Sequence of chain 1.C:
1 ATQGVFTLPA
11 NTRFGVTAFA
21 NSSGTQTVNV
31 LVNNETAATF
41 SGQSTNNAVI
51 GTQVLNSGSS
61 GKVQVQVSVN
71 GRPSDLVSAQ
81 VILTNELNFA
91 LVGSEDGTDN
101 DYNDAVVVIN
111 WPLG

Sequence of chain 1.A:
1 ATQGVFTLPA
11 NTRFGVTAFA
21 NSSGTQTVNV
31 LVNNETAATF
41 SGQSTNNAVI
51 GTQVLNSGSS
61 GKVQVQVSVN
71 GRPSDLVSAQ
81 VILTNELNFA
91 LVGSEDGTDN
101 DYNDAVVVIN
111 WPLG

Binding-site contacts:
Ligand atom C3 contacts residue CA1 of chain 1.I at 3.3 Å.
Ligand atom O3 contacts residue ASP104 of chain 1.A at 3.0 Å (salt-bridge).
Ligand atom O3 contacts residue CA1 of chain 1.I at 2.4 Å.
Ligand atom C5 contacts residue SER23 of chain 1.A at 3.7 Å.
Ligand atom O4 contacts residue ASP104 of chain 1.A at 3.3 Å (salt-bridge).
Ligand atom O2 contacts residue CA1 of chain 1.J at 2.5 Å.
Ligand atom C5 contacts residue SER22 of chain 1.A at 3.6 Å.
Ligand atom O2 contacts residue GLY114 of chain 1.C at 2.5 Å (h-bond).
Ligand atom C1M contacts residue GLY114 of chain 1.C at 3.6 Å.
Ligand atom O4 contacts residue ASP96 of chain 1.A at 2.7 Å (salt-bridge).
Ligand atom O7A contacts residue LYS1 of chain 1.G at 2.3 Å (salt-bridge).
Ligand atom O2 contacts residue SER22 of chain 1.A at 3.4 Å.
Ligand atom O7A contacts residue SER23 of chain 1.A at 2.6 Å (h-bond).
Ligand atom C4 contacts residue CA1 of chain 1.I at 3.3 Å.
Ligand atom O4 contacts residue ASP99 of chain 1.A at 3.6 Å.
Ligand atom C6 contacts residue LYS1 of chain 1.G at 2.6 Å.
Ligand atom O4 contacts residue CA1 of chain 1.I at 2.5 Å.
Ligand atom O3 contacts residue CA1 of chain 1.J at 2.5 Å.
Ligand atom C3 contacts residue CA1 of chain 1.J at 3.4 Å.
Ligand atom C4 contacts residue ASP104 of chain 1.A at 3.3 Å.
Ligand atom C2 contacts residue CA1 of chain 1.J at 3.4 Å.
Ligand atom C1 contacts residue LYS1 of chain 1.G at 3.7 Å.
Ligand atom O5 contacts residue SER22 of chain 1.A at 3.6 Å (h-bond).
Ligand atom C3 contacts residue ASP104 of chain 1.A at 3.7 Å.
Ligand atom O3 contacts residue ASP101 of chain 1.A at 2.9 Å (salt-bridge).
Ligand atom C1M contacts residue SER23 of chain 1.A at 3.7 Å.
Ligand atom C5 contacts residue ASP96 of chain 1.A at 3.8 Å.
Ligand atom C4 contacts residue ASP96 of chain 1.A at 3.5 Å.
Ligand atom C4 contacts residue SER22 of chain 1.A at 3.6 Å.
Ligand atom C7 contacts residue LYS1 of chain 1.G at 1.4 Å.
Ligand atom O5 contacts residue SER23 of chain 1.A at 3.0 Å (h-bond).
Ligand atom C3 contacts residue ASP99 of chain 1.A at 3.2 Å.
Ligand atom C5 contacts residue LYS1 of chain 1.G at 3.6 Å.
Ligand atom O3 contacts residue ASP99 of chain 1.A at 2.6 Å (salt-bridge).
Ligand atom C2 contacts residue GLY114 of chain 1.C at 3.4 Å.
Ligand atom O2 contacts residue ASP104 of chain 1.A at 3.8 Å.
Ligand atom O5 contacts residue LYS1 of chain 1.G at 3.7 Å.
Ligand atom O4 contacts residue GLU95 of chain 1.A at 3.4 Å (salt-bridge).
Ligand atom O2 contacts residue ASN21 of chain 1.A at 3.0 Å (h-bond).
Ligand atom C7 contacts residue SER23 of chain 1.A at 3.6 Å.

The small molecule below binds the protein below.
Small molecule (SMILES): C[C@@H]1O[C@@H](CC(=O)O)[C@@H](O)[C@H](O)[C@@H]1O